Sequence of chain 1.E:
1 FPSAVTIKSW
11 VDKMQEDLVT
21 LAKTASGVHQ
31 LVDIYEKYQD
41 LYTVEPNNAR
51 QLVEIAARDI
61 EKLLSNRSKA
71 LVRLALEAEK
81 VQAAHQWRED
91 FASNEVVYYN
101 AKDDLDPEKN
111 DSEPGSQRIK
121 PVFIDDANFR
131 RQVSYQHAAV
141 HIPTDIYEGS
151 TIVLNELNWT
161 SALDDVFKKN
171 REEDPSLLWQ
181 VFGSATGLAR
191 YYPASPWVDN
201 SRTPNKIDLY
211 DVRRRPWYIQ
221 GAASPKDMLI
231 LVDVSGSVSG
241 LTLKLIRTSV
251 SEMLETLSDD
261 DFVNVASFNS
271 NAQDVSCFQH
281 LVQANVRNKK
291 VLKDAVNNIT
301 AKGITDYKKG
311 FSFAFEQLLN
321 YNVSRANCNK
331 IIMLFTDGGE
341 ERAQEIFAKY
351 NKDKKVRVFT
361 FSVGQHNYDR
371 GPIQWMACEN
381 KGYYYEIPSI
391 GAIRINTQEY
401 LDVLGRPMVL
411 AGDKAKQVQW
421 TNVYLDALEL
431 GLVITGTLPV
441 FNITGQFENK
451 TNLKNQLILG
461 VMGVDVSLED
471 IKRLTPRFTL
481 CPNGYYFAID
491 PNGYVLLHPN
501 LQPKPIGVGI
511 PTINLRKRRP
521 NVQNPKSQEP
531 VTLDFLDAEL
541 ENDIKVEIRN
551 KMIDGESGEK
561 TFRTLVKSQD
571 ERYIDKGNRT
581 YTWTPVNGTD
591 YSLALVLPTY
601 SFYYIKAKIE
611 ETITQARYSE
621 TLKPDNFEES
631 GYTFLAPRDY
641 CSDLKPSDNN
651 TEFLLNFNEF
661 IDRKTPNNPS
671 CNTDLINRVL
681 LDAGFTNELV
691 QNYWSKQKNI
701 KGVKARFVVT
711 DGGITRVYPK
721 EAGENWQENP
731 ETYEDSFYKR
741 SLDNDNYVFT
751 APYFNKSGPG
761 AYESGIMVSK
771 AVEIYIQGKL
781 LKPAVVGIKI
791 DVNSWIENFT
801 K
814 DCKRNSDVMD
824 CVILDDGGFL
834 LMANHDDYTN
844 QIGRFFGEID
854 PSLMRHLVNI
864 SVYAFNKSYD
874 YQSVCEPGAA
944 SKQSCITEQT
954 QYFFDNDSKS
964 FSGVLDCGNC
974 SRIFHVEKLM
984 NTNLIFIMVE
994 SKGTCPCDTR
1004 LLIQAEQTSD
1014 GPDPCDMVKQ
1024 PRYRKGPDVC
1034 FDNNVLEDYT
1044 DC

This small molecule binds to this protein.
Small molecule (SMILES): CC(=O)N[C@@H]1[C@@H](O)[C@H](O)[C@@H](CO)O[C@H]1O

Binding-site contacts:
Ligand atom C2 contacts residue ASN862 of chain 1.E at 2.1 Å.
Ligand atom C5 contacts residue ASN862 of chain 1.E at 3.4 Å.
Ligand atom C6 contacts residue ASN862 of chain 1.E at 3.9 Å.
Ligand atom O6 contacts residue ASN862 of chain 1.E at 3.9 Å.
Ligand atom C3 contacts residue ASN862 of chain 1.E at 3.5 Å.
Ligand atom O7 contacts residue ASN862 of chain 1.E at 3.8 Å.
Ligand atom C7 contacts residue ASN862 of chain 1.E at 3.3 Å.
Ligand atom C4 contacts residue ASN862 of chain 1.E at 4.0 Å.
Ligand atom C8 contacts residue ASN862 of chain 1.E at 4.3 Å.
Ligand atom C1 contacts residue ASN862 of chain 1.E at 1.4 Å.
Ligand atom N2 contacts residue ASN862 of chain 1.E at 2.6 Å (h-bond).
Ligand atom O5 contacts residue ASN862 of chain 1.E at 2.1 Å (h-bond).